Sequence of chain 1.A:
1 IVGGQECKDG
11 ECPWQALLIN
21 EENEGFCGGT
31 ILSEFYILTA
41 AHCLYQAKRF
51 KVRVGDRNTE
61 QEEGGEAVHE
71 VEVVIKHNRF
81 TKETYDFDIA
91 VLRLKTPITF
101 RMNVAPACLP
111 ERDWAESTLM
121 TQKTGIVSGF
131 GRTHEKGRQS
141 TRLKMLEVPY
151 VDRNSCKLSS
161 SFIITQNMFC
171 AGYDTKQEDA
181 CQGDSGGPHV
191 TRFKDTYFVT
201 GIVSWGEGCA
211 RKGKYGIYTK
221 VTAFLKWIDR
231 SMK

This protein binds this small molecule.
Small molecule (SMILES): CN1Cc2nc(C(=O)N[C@@H]3C[C@@H](C(=O)N(C)C)CC[C@@H]3NC(=O)c3cc4ccc(Cl)cc4cn3)sc2C1

Binding-site contacts:
Ligand atom C6 contacts residue TRP205 of chain 1.A at 3.5 Å (hydrophobic).
Ligand atom C20 contacts residue GLN182 of chain 1.A at 3.7 Å.
Ligand atom O15 contacts residue GLN182 of chain 1.A at 3.5 Å.
Ligand atom C7 contacts residue GLY208 of chain 1.A at 3.7 Å.
Ligand atom C6 contacts residue SER185 of chain 1.A at 3.6 Å.
Ligand atom S33 contacts residue PHE162 of chain 1.A at 3.5 Å.
Ligand atom C1 contacts residue GLY206 of chain 1.A at 3.5 Å.
Ligand atom C10 contacts residue TRP205 of chain 1.A at 3.3 Å (hydrophobic).
Ligand atom CL1 contacts residue VAL203 of chain 1.A at 3.6 Å.
Ligand atom O29 contacts residue GLY206 of chain 1.A at 3.1 Å (h-bond).
Ligand atom C8 contacts residue TRP205 of chain 1.A at 3.8 Å (hydrophobic).
Ligand atom C7 contacts residue ALA180 of chain 1.A at 3.3 Å (hydrophobic).
Ligand atom C27 contacts residue GLY206 of chain 1.A at 3.0 Å.
Ligand atom C28 contacts residue GLY206 of chain 1.A at 3.2 Å.
Ligand atom C1 contacts residue TRP205 of chain 1.A at 3.4 Å (hydrophobic).
Ligand atom CL1 contacts residue TYR218 of chain 1.A at 3.3 Å.
Ligand atom C7 contacts residue ASP179 of chain 1.A at 3.7 Å.
Ligand atom C37 contacts residue THR84 of chain 1.A at 3.5 Å.
Ligand atom O29 contacts residue GLY208 of chain 1.A at 3.3 Å (h-bond).
Ligand atom C4 contacts residue GLN182 of chain 1.A at 3.7 Å.
Ligand atom CL1 contacts residue GLY216 of chain 1.A at 3.6 Å.
Ligand atom C8 contacts residue ALA180 of chain 1.A at 3.6 Å (hydrophobic).
Ligand atom C34 contacts residue PHE162 of chain 1.A at 3.6 Å (hydrophobic).
Ligand atom C12 contacts residue GLN182 of chain 1.A at 3.8 Å.
Ligand atom N30 contacts residue GLY206 of chain 1.A at 3.8 Å.
Ligand atom C32 contacts residue TRP205 of chain 1.A at 3.8 Å (hydrophobic).
Ligand atom C8 contacts residue ASP179 of chain 1.A at 3.3 Å.
Ligand atom O29 contacts residue GLU207 of chain 1.A at 3.6 Å.
Ligand atom CL1 contacts residue ILE217 of chain 1.A at 3.6 Å.
Ligand atom C2 contacts residue GLY206 of chain 1.A at 3.5 Å.
Ligand atom C3 contacts residue CYS209 of chain 1.A at 3.5 Å (hydrophobic).
Ligand atom N26 contacts residue GLY206 of chain 1.A at 3.4 Å (h-bond).
Ligand atom C3 contacts residue GLY208 of chain 1.A at 3.3 Å.
Ligand atom C9 contacts residue TRP205 of chain 1.A at 3.3 Å (hydrophobic).
Ligand atom O15 contacts residue CYS209 of chain 1.A at 3.2 Å (h-bond).
Ligand atom C8 contacts residue GLY216 of chain 1.A at 3.5 Å.
Ligand atom C34 contacts residue TRP205 of chain 1.A at 3.7 Å (hydrophobic).
Ligand atom C9 contacts residue ALA180 of chain 1.A at 3.7 Å (hydrophobic).
Ligand atom C14 contacts residue GLN182 of chain 1.A at 3.7 Å.
Ligand atom C10 contacts residue VAL203 of chain 1.A at 3.4 Å (hydrophobic).